Binding-site contacts:
Ligand atom C3 contacts residue HIS164 of chain 2.A at 4.3 Å.
Ligand atom O1 contacts residue GLU166 of chain 2.A at 3.9 Å.
Ligand atom C9 contacts residue CYS44 of chain 2.A at 3.4 Å (hydrophobic).
Ligand atom C10 contacts residue THR45 of chain 2.A at 4.1 Å.
Ligand atom C2 contacts residue HIS164 of chain 2.A at 3.9 Å.
Ligand atom C3 contacts residue HIS41 of chain 2.A at 3.8 Å.
Ligand atom N1 contacts residue THR25 of chain 2.A at 2.9 Å (h-bond).
Ligand atom C8 contacts residue THR25 of chain 2.A at 3.4 Å.
Ligand atom C4 contacts residue MET49 of chain 2.A at 3.8 Å (hydrophobic).
Ligand atom C contacts residue MET165 of chain 2.A at 3.7 Å (hydrophobic).
Ligand atom C10 contacts residue CYS44 of chain 2.A at 4.2 Å (hydrophobic).
Ligand atom C contacts residue GLU166 of chain 2.A at 4.0 Å.
Ligand atom S contacts residue MET165 of chain 2.A at 4.2 Å.
Ligand atom S contacts residue GLU166 of chain 2.A at 3.9 Å.
Ligand atom C2 contacts residue MET165 of chain 2.A at 4.2 Å (hydrophobic).
Ligand atom O contacts residue MET165 of chain 2.A at 3.3 Å.
Ligand atom C10 contacts residue MET49 of chain 2.A at 3.6 Å (hydrophobic).
Ligand atom C7 contacts residue CYS44 of chain 2.A at 4.5 Å (hydrophobic).
Ligand atom O contacts residue HIS164 of chain 2.A at 4.3 Å.
Ligand atom N1 contacts residue CYS44 of chain 2.A at 2.7 Å (h-bond).
Ligand atom O contacts residue GLU166 of chain 2.A at 2.8 Å (salt-bridge).
Ligand atom N contacts residue HIS41 of chain 2.A at 4.5 Å.
Ligand atom C6 contacts residue GLN189 of chain 2.A at 3.7 Å.
Ligand atom C6 contacts residue MET49 of chain 2.A at 4.3 Å (hydrophobic).
Ligand atom C9 contacts residue SER46 of chain 2.A at 4.0 Å.
Ligand atom C7 contacts residue MET49 of chain 2.A at 4.1 Å (hydrophobic).
Ligand atom C contacts residue GLN189 of chain 2.A at 3.7 Å.
Ligand atom C10 contacts residue SER46 of chain 2.A at 4.0 Å.
Ligand atom C5 contacts residue MET49 of chain 2.A at 3.6 Å (hydrophobic).
Ligand atom C7 contacts residue HIS41 of chain 2.A at 3.2 Å.
Ligand atom C5 contacts residue GLN189 of chain 2.A at 4.3 Å.
Ligand atom C2 contacts residue HIS41 of chain 2.A at 4.3 Å.
Ligand atom C9 contacts residue THR25 of chain 2.A at 3.5 Å.
Ligand atom C2 contacts residue MET49 of chain 2.A at 4.4 Å (hydrophobic).
Ligand atom C9 contacts residue THR45 of chain 2.A at 4.1 Å.
Ligand atom C8 contacts residue HIS41 of chain 2.A at 3.1 Å.
Ligand atom C3 contacts residue MET49 of chain 2.A at 4.2 Å (hydrophobic).
Ligand atom C8 contacts residue CYS44 of chain 2.A at 3.9 Å (hydrophobic).
Ligand atom N1 contacts residue HIS41 of chain 2.A at 3.5 Å (h-bond).
Ligand atom N contacts residue MET49 of chain 2.A at 3.8 Å.

Sequence of chain 2.A:
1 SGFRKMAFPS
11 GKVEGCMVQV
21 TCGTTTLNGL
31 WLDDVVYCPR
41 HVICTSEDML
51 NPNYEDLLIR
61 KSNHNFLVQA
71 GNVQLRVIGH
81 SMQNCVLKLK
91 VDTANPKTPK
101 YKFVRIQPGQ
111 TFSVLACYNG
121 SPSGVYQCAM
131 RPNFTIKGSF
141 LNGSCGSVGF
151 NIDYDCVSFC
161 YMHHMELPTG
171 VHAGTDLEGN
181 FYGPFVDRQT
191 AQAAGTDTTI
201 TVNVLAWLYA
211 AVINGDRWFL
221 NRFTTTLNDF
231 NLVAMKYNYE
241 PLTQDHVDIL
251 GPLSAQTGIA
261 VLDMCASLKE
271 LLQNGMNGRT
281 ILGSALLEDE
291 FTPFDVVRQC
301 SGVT

A protein and the small-molecule ligand that binds it are described below.
Small molecule (SMILES): CS(=O)(=O)c1ccc(N2CCNCC2)cc1